Sequence of chain 1.A:
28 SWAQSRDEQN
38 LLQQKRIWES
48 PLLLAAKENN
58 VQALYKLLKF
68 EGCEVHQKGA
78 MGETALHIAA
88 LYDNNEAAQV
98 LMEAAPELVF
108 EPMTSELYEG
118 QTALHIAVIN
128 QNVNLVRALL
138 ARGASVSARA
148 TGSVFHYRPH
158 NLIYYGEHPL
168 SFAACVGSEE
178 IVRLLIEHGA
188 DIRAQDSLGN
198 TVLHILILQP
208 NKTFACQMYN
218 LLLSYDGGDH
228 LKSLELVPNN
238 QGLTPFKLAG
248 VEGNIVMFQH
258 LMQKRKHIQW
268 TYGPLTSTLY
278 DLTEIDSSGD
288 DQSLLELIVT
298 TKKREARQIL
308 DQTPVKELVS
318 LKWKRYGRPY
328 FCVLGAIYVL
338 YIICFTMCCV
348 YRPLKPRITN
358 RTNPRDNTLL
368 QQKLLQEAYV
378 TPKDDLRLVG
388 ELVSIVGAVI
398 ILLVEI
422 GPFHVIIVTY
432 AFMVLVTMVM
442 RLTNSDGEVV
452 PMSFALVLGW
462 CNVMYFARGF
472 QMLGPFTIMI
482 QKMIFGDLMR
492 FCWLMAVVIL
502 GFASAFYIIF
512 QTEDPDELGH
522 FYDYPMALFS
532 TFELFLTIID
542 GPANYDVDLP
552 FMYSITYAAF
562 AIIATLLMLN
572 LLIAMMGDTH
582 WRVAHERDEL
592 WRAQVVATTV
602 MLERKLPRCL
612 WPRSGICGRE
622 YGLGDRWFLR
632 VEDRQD

Binding-site contacts:
Ligand atom C16 contacts residue GLU402 of chain 1.A at 3.2 Å.
Ligand atom C09 contacts residue HIS425 of chain 1.A at 3.3 Å.
Ligand atom C04 contacts residue PHE424 of chain 1.A at 3.1 Å (hydrophobic).
Ligand atom N17 contacts residue HIS425 of chain 1.A at 3.9 Å.
Ligand atom C08 contacts residue HIS425 of chain 1.A at 4.2 Å.
Ligand atom C13 contacts residue MET602 of chain 1.A at 3.4 Å (hydrophobic).
Ligand atom C03 contacts residue HIS425 of chain 1.A at 4.2 Å.
Ligand atom O14 contacts residue MET602 of chain 1.A at 3.3 Å (h-bond).
Ligand atom C13 contacts residue ARG469 of chain 1.A at 3.9 Å.
Ligand atom C13 contacts residue TYR466 of chain 1.A at 3.5 Å (hydrophobic).
Ligand atom C12 contacts residue TYR466 of chain 1.A at 4.2 Å (hydrophobic).
Ligand atom N17 contacts residue GLU402 of chain 1.A at 2.9 Å (salt-bridge).
Ligand atom C11 contacts residue ARG469 of chain 1.A at 3.3 Å.
Ligand atom N17 contacts residue VAL401 of chain 1.A at 3.4 Å (h-bond).
Ligand atom C16 contacts residue HIS425 of chain 1.A at 3.3 Å.
Ligand atom C07 contacts residue TYR466 of chain 1.A at 3.5 Å (hydrophobic).
Ligand atom C05 contacts residue ILE428 of chain 1.A at 4.1 Å (hydrophobic).
Ligand atom C10 contacts residue HIS425 of chain 1.A at 3.6 Å.
Ligand atom C10 contacts residue GLY422 of chain 1.A at 3.8 Å.
Ligand atom C15 contacts residue HIS425 of chain 1.A at 4.2 Å.
Ligand atom O14 contacts residue HIS425 of chain 1.A at 3.8 Å.
Ligand atom BR1 contacts residue GLY422 of chain 1.A at 3.3 Å.
Ligand atom C10 contacts residue ARG469 of chain 1.A at 4.1 Å.
Ligand atom C15 contacts residue MET602 of chain 1.A at 3.9 Å (hydrophobic).
Ligand atom C04 contacts residue ASN463 of chain 1.A at 3.5 Å.
Ligand atom B01 contacts residue TYR466 of chain 1.A at 3.9 Å.
Ligand atom C02 contacts residue TYR466 of chain 1.A at 3.8 Å (hydrophobic).
Ligand atom C05 contacts residue ASN463 of chain 1.A at 3.1 Å.
Ligand atom C05 contacts residue TYR466 of chain 1.A at 3.8 Å (hydrophobic).
Ligand atom C12 contacts residue ARG469 of chain 1.A at 3.1 Å.
Ligand atom C11 contacts residue GLY422 of chain 1.A at 4.0 Å.
Ligand atom BR1 contacts residue ARG469 of chain 1.A at 3.5 Å.
Ligand atom B01 contacts residue MET602 of chain 1.A at 3.6 Å.
Ligand atom C03 contacts residue ILE428 of chain 1.A at 4.1 Å (hydrophobic).
Ligand atom C08 contacts residue MET602 of chain 1.A at 3.9 Å (hydrophobic).
Ligand atom C08 contacts residue TYR466 of chain 1.A at 3.8 Å (hydrophobic).
Ligand atom C03 contacts residue PHE424 of chain 1.A at 3.5 Å (hydrophobic).
Ligand atom C06 contacts residue ASN463 of chain 1.A at 4.3 Å.
Ligand atom C04 contacts residue ILE428 of chain 1.A at 3.5 Å (hydrophobic).
Ligand atom C06 contacts residue TYR466 of chain 1.A at 3.4 Å (hydrophobic).

The protein below binds the small molecule below.
Small molecule (SMILES): NCCOB(c1ccccc1)c1ccc(Br)cc1